Sequence of chain 1.E:
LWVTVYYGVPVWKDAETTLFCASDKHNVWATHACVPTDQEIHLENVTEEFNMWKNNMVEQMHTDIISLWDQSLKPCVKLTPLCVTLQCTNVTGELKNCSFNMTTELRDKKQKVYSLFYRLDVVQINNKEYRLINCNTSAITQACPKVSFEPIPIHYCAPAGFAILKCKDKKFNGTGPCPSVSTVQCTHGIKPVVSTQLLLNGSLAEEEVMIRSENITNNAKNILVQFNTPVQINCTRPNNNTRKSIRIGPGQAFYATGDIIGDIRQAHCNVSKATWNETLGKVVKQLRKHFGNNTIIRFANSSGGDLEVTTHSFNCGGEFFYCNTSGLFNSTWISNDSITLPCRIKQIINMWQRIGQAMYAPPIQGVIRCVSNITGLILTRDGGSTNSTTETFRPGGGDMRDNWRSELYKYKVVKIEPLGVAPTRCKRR

Binding-site contacts:
Ligand atom O5 contacts residue ASN101 of chain 1.E at 2.4 Å (h-bond).
Ligand atom C2 contacts residue ASN101 of chain 1.E at 2.4 Å.
Ligand atom C7 contacts residue ASN101 of chain 1.E at 3.4 Å.
Ligand atom C4 contacts residue ASN101 of chain 1.E at 4.2 Å.
Ligand atom O5 contacts residue GLY112 of chain 1.E at 4.1 Å.
Ligand atom O7 contacts residue ASN101 of chain 1.E at 3.5 Å (h-bond).
Ligand atom C8 contacts residue ASN101 of chain 1.E at 4.5 Å.
Ligand atom O6 contacts residue GLY112 of chain 1.E at 3.4 Å.
Ligand atom C1 contacts residue ASN101 of chain 1.E at 1.4 Å.
Ligand atom C5 contacts residue ASN101 of chain 1.E at 3.7 Å.
Ligand atom C6 contacts residue GLY112 of chain 1.E at 4.3 Å.
Ligand atom C3 contacts residue ASN101 of chain 1.E at 3.8 Å.
Ligand atom N2 contacts residue ASN101 of chain 1.E at 2.9 Å (h-bond).

The small molecule below binds the protein below.
Small molecule (SMILES): CC(=O)N[C@@H]1[C@@H](O)[C@H](O)[C@@H](CO)O[C@H]1O